This protein binds this small molecule.
Small molecule (SMILES): N#Cc1ccc2c(Oc3ccc(OS(=O)(=O)F)cc3OCCn3ccc(=O)[nH]c3=O)cccc2c1

Sequence of chain 1.B:
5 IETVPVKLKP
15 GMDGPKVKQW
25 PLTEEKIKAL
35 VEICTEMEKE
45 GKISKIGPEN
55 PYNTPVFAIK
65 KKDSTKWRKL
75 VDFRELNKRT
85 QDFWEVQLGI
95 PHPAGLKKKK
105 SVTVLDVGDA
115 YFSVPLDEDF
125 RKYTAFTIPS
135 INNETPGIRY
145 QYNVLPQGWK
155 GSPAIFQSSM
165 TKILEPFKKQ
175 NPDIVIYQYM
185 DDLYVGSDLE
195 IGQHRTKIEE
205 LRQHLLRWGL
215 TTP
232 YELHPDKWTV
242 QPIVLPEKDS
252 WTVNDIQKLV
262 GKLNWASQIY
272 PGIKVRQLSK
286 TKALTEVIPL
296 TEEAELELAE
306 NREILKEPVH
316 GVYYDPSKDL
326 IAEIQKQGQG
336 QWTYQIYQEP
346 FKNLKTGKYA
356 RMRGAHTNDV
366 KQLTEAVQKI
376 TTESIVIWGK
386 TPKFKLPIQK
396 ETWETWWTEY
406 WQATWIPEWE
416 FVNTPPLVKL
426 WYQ

Sequence of chain 1.A:
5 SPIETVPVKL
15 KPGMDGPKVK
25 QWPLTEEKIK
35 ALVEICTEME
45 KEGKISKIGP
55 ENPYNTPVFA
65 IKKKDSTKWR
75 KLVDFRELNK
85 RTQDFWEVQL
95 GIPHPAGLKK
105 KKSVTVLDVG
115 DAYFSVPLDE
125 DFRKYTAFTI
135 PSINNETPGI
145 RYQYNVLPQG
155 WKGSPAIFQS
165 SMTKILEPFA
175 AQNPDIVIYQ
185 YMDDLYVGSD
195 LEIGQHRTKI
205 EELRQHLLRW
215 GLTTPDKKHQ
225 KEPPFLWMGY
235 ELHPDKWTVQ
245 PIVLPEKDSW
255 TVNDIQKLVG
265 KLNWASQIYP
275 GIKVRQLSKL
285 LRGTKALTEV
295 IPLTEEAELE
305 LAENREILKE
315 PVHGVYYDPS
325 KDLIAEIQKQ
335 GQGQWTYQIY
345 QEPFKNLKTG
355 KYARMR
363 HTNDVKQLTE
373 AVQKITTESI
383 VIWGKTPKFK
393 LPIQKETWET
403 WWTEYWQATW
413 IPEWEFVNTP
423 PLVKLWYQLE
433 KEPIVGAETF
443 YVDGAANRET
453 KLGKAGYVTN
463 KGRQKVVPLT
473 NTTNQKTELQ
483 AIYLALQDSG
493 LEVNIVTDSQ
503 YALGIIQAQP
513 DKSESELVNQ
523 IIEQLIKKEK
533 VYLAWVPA

Binding-site contacts:
Ligand atom C22 contacts residue TYR190 of chain 1.A at 3.5 Å (hydrophobic).
Ligand atom C contacts residue TYR190 of chain 1.A at 3.2 Å (hydrophobic).
Ligand atom O2 contacts residue LYS103 of chain 1.A at 3.6 Å (salt-bridge).
Ligand atom F contacts residue VAL181 of chain 1.A at 3.4 Å.
Ligand atom C11 contacts residue VAL108 of chain 1.A at 3.8 Å (hydrophobic).
Ligand atom C20 contacts residue TYR190 of chain 1.A at 3.5 Å (hydrophobic).
Ligand atom C10 contacts residue LYS103 of chain 1.A at 3.4 Å.
Ligand atom N contacts residue TYR190 of chain 1.A at 3.5 Å.
Ligand atom C21 contacts residue TYR190 of chain 1.A at 3.4 Å (hydrophobic).
Ligand atom C2 contacts residue VAL110 of chain 1.A at 3.5 Å (hydrophobic).
Ligand atom C1 contacts residue TYR190 of chain 1.A at 3.4 Å (hydrophobic).
Ligand atom C12 contacts residue LEU102 of chain 1.A at 3.3 Å (hydrophobic).
Ligand atom N contacts residue TRP231 of chain 1.A at 3.7 Å.
Ligand atom F contacts residue TYR183 of chain 1.A at 3.1 Å.
Ligand atom C15 contacts residue VAL108 of chain 1.A at 3.6 Å (hydrophobic).
Ligand atom C2 contacts residue TYR190 of chain 1.A at 3.6 Å (hydrophobic).
Ligand atom C14 contacts residue TYR320 of chain 1.A at 3.5 Å (hydrophobic).
Ligand atom O5 contacts residue PHE229 of chain 1.A at 3.7 Å.
Ligand atom O4 contacts residue VAL108 of chain 1.A at 3.6 Å.
Ligand atom C13 contacts residue LYS103 of chain 1.A at 3.6 Å.
Ligand atom O5 contacts residue VAL108 of chain 1.A at 3.1 Å.
Ligand atom C22 contacts residue TRP231 of chain 1.A at 3.6 Å (hydrophobic).
Ligand atom C4 contacts residue TYR190 of chain 1.A at 3.6 Å (hydrophobic).
Ligand atom C17 contacts residue PRO238 of chain 1.A at 3.7 Å (hydrophobic).
Ligand atom O3 contacts residue LYS103 of chain 1.A at 3.1 Å.
Ligand atom C contacts residue TRP231 of chain 1.A at 3.7 Å (hydrophobic).
Ligand atom C16 contacts residue VAL108 of chain 1.A at 3.2 Å (hydrophobic).
Ligand atom C18 contacts residue LEU102 of chain 1.A at 3.5 Å (hydrophobic).
Ligand atom N1 contacts residue TYR320 of chain 1.A at 3.8 Å.
Ligand atom C contacts residue VAL110 of chain 1.A at 3.7 Å (hydrophobic).
Ligand atom S contacts residue TYR183 of chain 1.A at 3.8 Å.
Ligand atom C16 contacts residue PRO238 of chain 1.A at 3.7 Å (hydrophobic).
Ligand atom O6 contacts residue LYS105 of chain 1.A at 3.0 Å (salt-bridge).
Ligand atom C15 contacts residue TYR320 of chain 1.A at 3.8 Å (hydrophobic).
Ligand atom C19 contacts residue LEU102 of chain 1.A at 3.7 Å (hydrophobic).
Ligand atom O2 contacts residue TYR183 of chain 1.A at 3.1 Å (h-bond).
Ligand atom N2 contacts residue PRO238 of chain 1.A at 3.5 Å.
Ligand atom O6 contacts residue LYS104 of chain 1.A at 3.3 Å.
Ligand atom O5 contacts residue PRO238 of chain 1.A at 3.5 Å.
Ligand atom O6 contacts residue PRO238 of chain 1.A at 3.4 Å (h-bond).